Sequence of chain 2.A:
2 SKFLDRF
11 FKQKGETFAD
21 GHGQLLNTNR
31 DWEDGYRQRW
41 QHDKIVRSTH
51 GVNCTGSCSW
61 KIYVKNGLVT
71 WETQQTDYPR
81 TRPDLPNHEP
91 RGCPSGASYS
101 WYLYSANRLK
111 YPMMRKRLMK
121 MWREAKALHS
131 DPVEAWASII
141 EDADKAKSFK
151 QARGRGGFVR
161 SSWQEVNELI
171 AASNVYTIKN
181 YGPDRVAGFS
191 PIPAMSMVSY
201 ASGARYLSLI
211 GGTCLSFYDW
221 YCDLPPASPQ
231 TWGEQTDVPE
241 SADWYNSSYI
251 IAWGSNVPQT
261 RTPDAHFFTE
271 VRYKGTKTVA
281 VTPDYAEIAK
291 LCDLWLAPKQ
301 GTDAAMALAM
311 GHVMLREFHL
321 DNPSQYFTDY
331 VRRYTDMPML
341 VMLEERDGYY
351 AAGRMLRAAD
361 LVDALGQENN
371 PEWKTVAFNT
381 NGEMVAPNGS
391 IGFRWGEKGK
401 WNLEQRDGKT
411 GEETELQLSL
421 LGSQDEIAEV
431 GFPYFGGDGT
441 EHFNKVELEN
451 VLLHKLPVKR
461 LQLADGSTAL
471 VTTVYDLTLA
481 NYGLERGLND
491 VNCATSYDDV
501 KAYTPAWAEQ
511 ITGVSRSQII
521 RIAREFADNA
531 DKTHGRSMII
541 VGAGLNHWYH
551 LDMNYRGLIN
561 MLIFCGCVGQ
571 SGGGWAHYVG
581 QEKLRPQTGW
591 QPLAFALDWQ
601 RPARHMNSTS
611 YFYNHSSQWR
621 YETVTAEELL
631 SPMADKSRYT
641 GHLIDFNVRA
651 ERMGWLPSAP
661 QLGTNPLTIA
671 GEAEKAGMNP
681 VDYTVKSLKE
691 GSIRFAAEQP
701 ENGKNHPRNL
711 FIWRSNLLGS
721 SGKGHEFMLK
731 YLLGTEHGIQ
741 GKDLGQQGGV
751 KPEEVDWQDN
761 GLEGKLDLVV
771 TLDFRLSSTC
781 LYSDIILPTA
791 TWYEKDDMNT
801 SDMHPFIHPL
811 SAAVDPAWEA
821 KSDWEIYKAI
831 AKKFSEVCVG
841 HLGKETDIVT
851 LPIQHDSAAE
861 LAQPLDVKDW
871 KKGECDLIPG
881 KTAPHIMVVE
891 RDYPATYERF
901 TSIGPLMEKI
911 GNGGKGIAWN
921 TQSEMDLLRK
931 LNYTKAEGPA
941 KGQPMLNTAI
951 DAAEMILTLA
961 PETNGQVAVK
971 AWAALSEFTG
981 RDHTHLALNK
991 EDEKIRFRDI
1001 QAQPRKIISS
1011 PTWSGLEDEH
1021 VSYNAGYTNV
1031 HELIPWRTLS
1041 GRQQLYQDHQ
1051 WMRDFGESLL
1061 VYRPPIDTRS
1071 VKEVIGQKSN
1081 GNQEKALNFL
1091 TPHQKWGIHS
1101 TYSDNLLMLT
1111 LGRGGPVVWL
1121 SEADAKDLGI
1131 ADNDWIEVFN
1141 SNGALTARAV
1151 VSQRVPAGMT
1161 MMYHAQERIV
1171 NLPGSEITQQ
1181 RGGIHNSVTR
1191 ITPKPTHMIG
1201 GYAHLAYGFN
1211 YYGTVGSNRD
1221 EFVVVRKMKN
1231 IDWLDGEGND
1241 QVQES

The small molecule below binds the protein below.
Small molecule (SMILES): Nc1nc2c(c(=O)[nH]1)N[C@@H](/C(S)=C(/S)[C@H](O)CO[P](=O)(O)O[P](=O)(O)OC[C@H]1O[C@@H](n3cnc4c(=O)[nH]c(N)nc43)[C@H](O)[C@@H]1O)C=N2

Binding-site contacts:
Ligand atom C5' contacts residue THR1101 of chain 2.A at 3.2 Å.
Ligand atom S12 contacts residue 6MO1 of chain 2.G at 2.4 Å.
Ligand atom O14 contacts residue THR1091 of chain 2.A at 3.2 Å (h-bond).
Ligand atom N2 contacts residue LEU772 of chain 2.A at 3.1 Å (h-bond).
Ligand atom O1A contacts residue SER1100 of chain 2.A at 2.6 Å (h-bond).
Ligand atom N7 contacts residue TRP792 of chain 2.A at 2.6 Å (h-bond).
Ligand atom S13 contacts residue MD11 of chain 2.E at 2.9 Å (h-bond).
Ligand atom O2' contacts residue ARG775 of chain 2.A at 2.9 Å (salt-bridge).
Ligand atom S13 contacts residue 6MO1 of chain 2.G at 2.4 Å.
Ligand atom S12 contacts residue HIS1099 of chain 2.A at 3.0 Å.
Ligand atom O2A contacts residue THR1101 of chain 2.A at 2.8 Å (h-bond).
Ligand atom O2A contacts residue HIS1099 of chain 2.A at 3.1 Å.
Ligand atom S12 contacts residue ASN53 of chain 2.A at 3.1 Å (h-bond).
Ligand atom N1 contacts residue ASP823 of chain 2.A at 2.6 Å (salt-bridge).
Ligand atom N2 contacts residue ASP823 of chain 2.A at 2.8 Å (salt-bridge).
Ligand atom O11 contacts residue SER720 of chain 2.A at 3.1 Å (h-bond).
Ligand atom O1B contacts residue TYR221 of chain 2.A at 2.6 Å (h-bond).
Ligand atom O6 contacts residue LYS795 of chain 2.A at 2.7 Å (salt-bridge).
Ligand atom S13 contacts residue HIS1093 of chain 2.A at 3.2 Å.
Ligand atom N16 contacts residue THR1091 of chain 2.A at 3.1 Å (h-bond).
Ligand atom O2' contacts residue ASP773 of chain 2.A at 2.7 Å (salt-bridge).
Ligand atom N3 contacts residue ARG714 of chain 2.A at 3.2 Å (salt-bridge).
Ligand atom S12 contacts residue MD11 of chain 2.E at 2.7 Å (h-bond).
Ligand atom O1A contacts residue SER720 of chain 2.A at 3.1 Å (h-bond).
Ligand atom O11 contacts residue HIS1164 of chain 2.A at 2.7 Å (h-bond).
Ligand atom O3' contacts residue ARG775 of chain 2.A at 3.0 Å (salt-bridge).
Ligand atom O3' contacts residue ASP773 of chain 2.A at 2.7 Å (salt-bridge).
Ligand atom O14 contacts residue HIS1093 of chain 2.A at 3.1 Å (h-bond).
Ligand atom S13 contacts residue ASP223 of chain 2.A at 3.1 Å (salt-bridge).
Ligand atom O14 contacts residue ARG1219 of chain 2.A at 2.9 Å (salt-bridge).
Ligand atom O4' contacts residue ARG714 of chain 2.A at 3.2 Å.
Ligand atom O2B contacts residue ASN716 of chain 2.A at 2.9 Å (h-bond).
Ligand atom N8 contacts residue LYS723 of chain 2.A at 3.2 Å (salt-bridge).
Ligand atom O14 contacts residue HIS547 of chain 2.A at 3.2 Å (h-bond).
Ligand atom C17 contacts residue THR1091 of chain 2.A at 3.2 Å.
Ligand atom N17 contacts residue THR1091 of chain 2.A at 2.5 Å (h-bond).
Ligand atom N17 contacts residue ASN1218 of chain 2.A at 3.1 Å (h-bond).
Ligand atom N7 contacts residue GLY51 of chain 2.A at 3.2 Å (h-bond).
Ligand atom N16 contacts residue ASN1218 of chain 2.A at 3.1 Å (h-bond).
Ligand atom O4' contacts residue SER715 of chain 2.A at 3.1 Å (h-bond).